Sequence of chain 1.A:
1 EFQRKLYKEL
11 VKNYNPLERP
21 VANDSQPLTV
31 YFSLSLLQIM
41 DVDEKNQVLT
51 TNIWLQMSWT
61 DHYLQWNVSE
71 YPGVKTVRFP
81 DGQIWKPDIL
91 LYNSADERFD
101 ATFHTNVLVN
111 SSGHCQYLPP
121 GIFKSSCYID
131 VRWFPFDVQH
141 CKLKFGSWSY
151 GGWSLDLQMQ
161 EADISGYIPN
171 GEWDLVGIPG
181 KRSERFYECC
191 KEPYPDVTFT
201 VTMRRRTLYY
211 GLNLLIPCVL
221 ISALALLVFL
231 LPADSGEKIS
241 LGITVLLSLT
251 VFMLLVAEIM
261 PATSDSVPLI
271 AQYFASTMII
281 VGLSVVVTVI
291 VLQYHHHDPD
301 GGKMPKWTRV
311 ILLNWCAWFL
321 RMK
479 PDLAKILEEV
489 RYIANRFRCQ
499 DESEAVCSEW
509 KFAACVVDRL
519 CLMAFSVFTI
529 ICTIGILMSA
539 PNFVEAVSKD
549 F

Binding-site contacts:
Ligand atom O5 contacts residue ASN110 of chain 1.A at 2.4 Å (h-bond).
Ligand atom C7 contacts residue HIS114 of chain 1.A at 4.0 Å.
Ligand atom O7 contacts residue SER112 of chain 1.A at 3.6 Å.
Ligand atom C3 contacts residue SER112 of chain 1.A at 4.3 Å.
Ligand atom C7 contacts residue ASN110 of chain 1.A at 3.5 Å.
Ligand atom C7 contacts residue SER112 of chain 1.A at 3.6 Å.
Ligand atom C8 contacts residue HIS114 of chain 1.A at 4.2 Å.
Ligand atom C1 contacts residue ASN110 of chain 1.A at 1.4 Å.
Ligand atom C1 contacts residue SER112 of chain 1.A at 3.8 Å.
Ligand atom N2 contacts residue ASN110 of chain 1.A at 2.8 Å (h-bond).
Ligand atom O7 contacts residue ASN110 of chain 1.A at 3.7 Å.
Ligand atom C6 contacts residue HIS114 of chain 1.A at 3.5 Å.
Ligand atom C5 contacts residue HIS114 of chain 1.A at 3.4 Å.
Ligand atom C2 contacts residue ASN110 of chain 1.A at 2.4 Å.
Ligand atom C7 contacts residue SER111 of chain 1.A at 4.2 Å.
Ligand atom C2 contacts residue SER112 of chain 1.A at 4.3 Å.
Ligand atom C5 contacts residue ASN110 of chain 1.A at 3.7 Å.
Ligand atom C3 contacts residue ASN110 of chain 1.A at 3.8 Å.
Ligand atom C1 contacts residue HIS114 of chain 1.A at 3.9 Å.
Ligand atom N2 contacts residue SER112 of chain 1.A at 4.3 Å.
Ligand atom O7 contacts residue HIS114 of chain 1.A at 3.7 Å.
Ligand atom O5 contacts residue HIS114 of chain 1.A at 3.5 Å.
Ligand atom O7 contacts residue SER111 of chain 1.A at 2.9 Å (h-bond).
Ligand atom C4 contacts residue ASN110 of chain 1.A at 4.2 Å.
Ligand atom O4 contacts residue HIS114 of chain 1.A at 4.5 Å.
Ligand atom C8 contacts residue SER112 of chain 1.A at 3.3 Å.

The small molecule below binds the protein below.
Small molecule (SMILES): CC(=O)N[C@H]1[C@H](O[C@H]2[C@H](O)[C@@H](NC(C)=O)CO[C@@H]2CO)O[C@H](CO)[C@@H](O[C@@H]2O[C@H](CO)[C@@H](O)[C@H](O)[C@@H]2O)[C@@H]1O